Sequence of chain 1.B:
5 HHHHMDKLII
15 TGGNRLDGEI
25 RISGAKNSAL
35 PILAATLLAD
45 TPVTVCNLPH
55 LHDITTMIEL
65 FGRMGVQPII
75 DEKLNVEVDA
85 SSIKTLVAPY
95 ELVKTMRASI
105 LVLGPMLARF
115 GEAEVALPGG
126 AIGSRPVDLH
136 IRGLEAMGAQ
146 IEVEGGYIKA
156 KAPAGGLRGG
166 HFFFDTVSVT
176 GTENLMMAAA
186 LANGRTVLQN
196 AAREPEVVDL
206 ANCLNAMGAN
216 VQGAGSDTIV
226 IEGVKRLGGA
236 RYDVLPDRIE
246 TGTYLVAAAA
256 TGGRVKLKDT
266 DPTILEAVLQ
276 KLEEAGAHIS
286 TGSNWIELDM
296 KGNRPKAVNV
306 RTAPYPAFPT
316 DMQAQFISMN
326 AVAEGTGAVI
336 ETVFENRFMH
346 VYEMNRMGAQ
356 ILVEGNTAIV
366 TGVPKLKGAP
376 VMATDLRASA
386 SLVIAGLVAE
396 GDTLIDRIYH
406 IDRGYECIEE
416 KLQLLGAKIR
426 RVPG

A protein and the small-molecule ligand that binds it are described below.
Small molecule (SMILES): C=C(O[C@H]1[C@H](O)[C@@H](CO)O[C@H](O[P](=O)(O)O[P](=O)(O)OC[C@H]2O[C@@H](n3ccc(=O)[nH]c3=O)[C@H](O)[C@@H]2O)[C@@H]1NC(C)=O)C(=O)O

Binding-site contacts:
Ligand atom O3 contacts residue ASN31 of chain 1.B at 3.5 Å (h-bond).
Ligand atom O1A contacts residue SER173 of chain 1.B at 2.8 Å (h-bond).
Ligand atom O4U contacts residue ASP133 of chain 1.B at 3.3 Å (salt-bridge).
Ligand atom O1E contacts residue LEU381 of chain 1.B at 3.6 Å.
Ligand atom O4U contacts residue VAL132 of chain 1.B at 3.1 Å.
Ligand atom N3U contacts residue ASP133 of chain 1.B at 2.9 Å (salt-bridge).
Ligand atom O2E contacts residue LYS30 of chain 1.B at 2.6 Å (salt-bridge).
Ligand atom O1B contacts residue VAL174 of chain 1.B at 3.5 Å.
Ligand atom O2D contacts residue PRO131 of chain 1.B at 3.3 Å.
Ligand atom N3U contacts residue PRO131 of chain 1.B at 3.3 Å (h-bond).
Ligand atom C8 contacts residue ASN31 of chain 1.B at 3.5 Å.
Ligand atom C5D contacts residue VAL172 of chain 1.B at 3.5 Å (hydrophobic).
Ligand atom C4U contacts residue ASP133 of chain 1.B at 3.6 Å.
Ligand atom C4 contacts residue ASP316 of chain 1.B at 3.4 Å.
Ligand atom O1B contacts residue THR175 of chain 1.B at 2.8 Å (h-bond).
Ligand atom O7 contacts residue ASN31 of chain 1.B at 3.4 Å.
Ligand atom O1 contacts residue ARG130 of chain 1.B at 3.2 Å (salt-bridge).
Ligand atom O4 contacts residue ASP316 of chain 1.B at 2.9 Å (salt-bridge).
Ligand atom O4D contacts residue VAL172 of chain 1.B at 3.5 Å (h-bond).
Ligand atom C5U contacts residue PRO131 of chain 1.B at 3.2 Å (hydrophobic).
Ligand atom O2U contacts residue PRO131 of chain 1.B at 3.5 Å.
Ligand atom C4U contacts residue LEU134 of chain 1.B at 3.6 Å (hydrophobic).
Ligand atom C5U contacts residue SER173 of chain 1.B at 3.5 Å.
Ligand atom O1E contacts residue LYS30 of chain 1.B at 3.6 Å.
Ligand atom O3 contacts residue ASP316 of chain 1.B at 3.6 Å (salt-bridge).
Ligand atom N3U contacts residue LEU134 of chain 1.B at 3.6 Å.
Ligand atom O2B contacts residue ARG130 of chain 1.B at 2.9 Å (salt-bridge).
Ligand atom O4D contacts residue THR171 of chain 1.B at 3.3 Å.
Ligand atom O2D contacts residue SER129 of chain 1.B at 2.7 Å (h-bond).
Ligand atom O3D contacts residue VAL338 of chain 1.B at 3.5 Å (h-bond).
Ligand atom O2E contacts residue ASN31 of chain 1.B at 3.2 Å (h-bond).
Ligand atom O2A contacts residue SER173 of chain 1.B at 3.4 Å.
Ligand atom O2B contacts residue THR175 of chain 1.B at 3.6 Å.
Ligand atom C7 contacts residue ASN31 of chain 1.B at 3.5 Å.
Ligand atom O4 contacts residue PHE339 of chain 1.B at 3.5 Å.
Ligand atom O2A contacts residue VAL174 of chain 1.B at 2.8 Å (h-bond).
Ligand atom C4U contacts residue PRO131 of chain 1.B at 3.0 Å (hydrophobic).
Ligand atom C1E contacts residue LYS30 of chain 1.B at 3.5 Å.
Ligand atom O4U contacts residue LEU134 of chain 1.B at 2.8 Å (h-bond).
Ligand atom O4U contacts residue PRO131 of chain 1.B at 3.3 Å (h-bond).